A small-molecule ligand and the protein it binds are described below.
Small molecule (SMILES): CC(=O)N[C@H]1[C@H](O[C@H]2[C@H](O)[C@@H](NC(C)=O)CO[C@@H]2CO[C@@H]2O[C@@H](C)[C@@H](O)[C@@H](O)[C@@H]2O)O[C@H](CO)[C@@H](O)[C@@H]1O

Sequence of chain 1.A:
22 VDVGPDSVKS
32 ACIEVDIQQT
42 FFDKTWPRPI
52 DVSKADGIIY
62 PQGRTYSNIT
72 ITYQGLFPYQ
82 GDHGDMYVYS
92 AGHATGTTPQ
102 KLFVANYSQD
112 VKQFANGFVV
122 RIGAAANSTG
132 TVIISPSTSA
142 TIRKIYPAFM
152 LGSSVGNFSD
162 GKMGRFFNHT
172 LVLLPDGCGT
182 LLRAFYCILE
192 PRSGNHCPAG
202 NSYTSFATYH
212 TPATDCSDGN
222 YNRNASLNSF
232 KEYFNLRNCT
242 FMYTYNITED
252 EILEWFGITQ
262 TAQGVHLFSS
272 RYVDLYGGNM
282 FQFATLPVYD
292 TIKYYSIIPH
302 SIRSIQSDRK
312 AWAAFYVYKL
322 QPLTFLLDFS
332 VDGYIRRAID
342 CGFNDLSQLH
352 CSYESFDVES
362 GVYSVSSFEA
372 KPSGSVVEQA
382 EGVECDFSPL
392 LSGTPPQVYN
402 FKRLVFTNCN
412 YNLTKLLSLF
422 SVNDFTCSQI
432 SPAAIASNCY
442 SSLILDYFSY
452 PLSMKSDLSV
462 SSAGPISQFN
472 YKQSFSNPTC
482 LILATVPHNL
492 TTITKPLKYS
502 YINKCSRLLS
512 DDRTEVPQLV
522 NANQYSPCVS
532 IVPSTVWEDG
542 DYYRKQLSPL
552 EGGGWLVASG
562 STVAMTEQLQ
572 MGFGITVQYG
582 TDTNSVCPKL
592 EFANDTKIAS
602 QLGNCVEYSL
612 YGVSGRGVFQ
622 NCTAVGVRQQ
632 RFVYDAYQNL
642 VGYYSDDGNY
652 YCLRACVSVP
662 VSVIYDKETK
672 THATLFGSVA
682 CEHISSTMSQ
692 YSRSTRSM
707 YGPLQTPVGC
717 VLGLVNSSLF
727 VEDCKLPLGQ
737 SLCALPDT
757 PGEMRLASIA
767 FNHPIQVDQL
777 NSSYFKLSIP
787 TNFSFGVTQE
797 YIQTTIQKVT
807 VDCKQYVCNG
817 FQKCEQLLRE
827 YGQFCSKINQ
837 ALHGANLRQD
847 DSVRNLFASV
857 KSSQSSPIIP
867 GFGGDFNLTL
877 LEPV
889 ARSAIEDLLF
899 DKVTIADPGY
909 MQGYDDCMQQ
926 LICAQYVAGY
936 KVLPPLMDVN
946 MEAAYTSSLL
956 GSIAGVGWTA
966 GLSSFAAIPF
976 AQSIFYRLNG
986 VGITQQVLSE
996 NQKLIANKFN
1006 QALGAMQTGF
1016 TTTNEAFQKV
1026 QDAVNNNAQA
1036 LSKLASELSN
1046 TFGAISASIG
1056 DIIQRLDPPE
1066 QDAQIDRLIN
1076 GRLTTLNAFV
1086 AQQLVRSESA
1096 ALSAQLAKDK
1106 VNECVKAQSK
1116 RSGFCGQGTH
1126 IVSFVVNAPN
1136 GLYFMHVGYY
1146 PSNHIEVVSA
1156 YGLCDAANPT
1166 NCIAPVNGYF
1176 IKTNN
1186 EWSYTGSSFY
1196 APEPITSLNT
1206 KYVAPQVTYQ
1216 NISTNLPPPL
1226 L

Binding-site contacts:
Ligand atom C5 contacts residue ASN722 of chain 1.A at 3.2 Å.
Ligand atom N2 contacts residue GLN711 of chain 1.A at 3.9 Å.
Ligand atom C6 contacts residue ASN722 of chain 1.A at 3.2 Å.
Ligand atom C1 contacts residue ASN722 of chain 1.A at 1.4 Å.
Ligand atom N2 contacts residue ASN722 of chain 1.A at 3.7 Å.
Ligand atom O2 contacts residue SER724 of chain 1.A at 3.3 Å (h-bond).
Ligand atom O6 contacts residue SER724 of chain 1.A at 4.5 Å.
Ligand atom C8 contacts residue SER724 of chain 1.A at 3.9 Å.
Ligand atom C7 contacts residue GLN711 of chain 1.A at 3.8 Å.
Ligand atom O7 contacts residue GLN711 of chain 1.A at 4.4 Å.
Ligand atom C2 contacts residue ASN722 of chain 1.A at 2.4 Å.
Ligand atom O2 contacts residue SER723 of chain 1.A at 3.9 Å.
Ligand atom C2 contacts residue SER724 of chain 1.A at 4.4 Å.
Ligand atom O5 contacts residue ASN722 of chain 1.A at 2.5 Å (h-bond).
Ligand atom O3 contacts residue ASN722 of chain 1.A at 4.2 Å.
Ligand atom C3 contacts residue ASN722 of chain 1.A at 2.9 Å.
Ligand atom C4 contacts residue ASN722 of chain 1.A at 3.6 Å.
Ligand atom C2 contacts residue ASN722 of chain 1.A at 4.2 Å.
Ligand atom C1 contacts residue LEU710 of chain 1.A at 3.9 Å (hydrophobic).
Ligand atom C2 contacts residue SER723 of chain 1.A at 4.2 Å.
Ligand atom O3 contacts residue ASN722 of chain 1.A at 2.6 Å (h-bond).
Ligand atom C6 contacts residue SER723 of chain 1.A at 4.2 Å.
Ligand atom C8 contacts residue GLN711 of chain 1.A at 3.5 Å.